The small molecule below binds the protein below.
Small molecule (SMILES): Cc1cc(CCCCCOc2c(Cl)cc(C3=NCCO3)cc2Cl)on1

Sequence of chain 20.A:
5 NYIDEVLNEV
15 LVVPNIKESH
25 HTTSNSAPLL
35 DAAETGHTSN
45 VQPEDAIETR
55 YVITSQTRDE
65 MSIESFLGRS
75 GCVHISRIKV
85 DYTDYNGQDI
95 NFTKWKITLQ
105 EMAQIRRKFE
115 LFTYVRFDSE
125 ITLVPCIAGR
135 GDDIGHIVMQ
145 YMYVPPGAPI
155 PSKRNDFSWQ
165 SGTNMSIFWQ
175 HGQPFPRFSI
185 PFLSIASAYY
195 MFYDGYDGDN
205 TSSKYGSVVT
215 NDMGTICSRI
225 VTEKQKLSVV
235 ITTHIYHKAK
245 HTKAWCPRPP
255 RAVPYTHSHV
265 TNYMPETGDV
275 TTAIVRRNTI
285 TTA

Binding-site contacts:
Ligand atom O1A contacts residue ILE220 of chain 20.A at 3.6 Å.
Ligand atom C4C contacts residue MET217 of chain 20.A at 4.2 Å (hydrophobic).
Ligand atom C5A contacts residue MET146 of chain 20.A at 3.7 Å (hydrophobic).
Ligand atom CL2 contacts residue TYR147 of chain 20.A at 3.4 Å.
Ligand atom C3 contacts residue LEU103 of chain 20.A at 4.1 Å (hydrophobic).
Ligand atom C5B contacts residue ILE125 of chain 20.A at 3.9 Å (hydrophobic).
Ligand atom O1B contacts residue ILE125 of chain 20.A at 3.5 Å.
Ligand atom C2B contacts residue ILE125 of chain 20.A at 3.1 Å (hydrophobic).
Ligand atom N2 contacts residue ASN215 of chain 20.A at 3.7 Å.
Ligand atom CL1 contacts residue ILE125 of chain 20.A at 3.5 Å.
Ligand atom C6B contacts residue ILE125 of chain 20.A at 3.6 Å (hydrophobic).
Ligand atom C2A contacts residue ILE220 of chain 20.A at 3.8 Å (hydrophobic).
Ligand atom C4A contacts residue ILE220 of chain 20.A at 4.1 Å (hydrophobic).
Ligand atom N3A contacts residue PHE182 of chain 20.A at 4.0 Å.
Ligand atom C4B contacts residue ILE125 of chain 20.A at 3.9 Å (hydrophobic).
Ligand atom CL1 contacts residue ILE239 of chain 20.A at 3.8 Å.
Ligand atom C5A contacts residue TYR147 of chain 20.A at 4.1 Å (hydrophobic).
Ligand atom O1 contacts residue MET217 of chain 20.A at 4.2 Å.
Ligand atom N3A contacts residue LEU127 of chain 20.A at 4.1 Å.
Ligand atom C4A contacts residue LEU127 of chain 20.A at 4.0 Å (hydrophobic).
Ligand atom C1B contacts residue ILE125 of chain 20.A at 3.1 Å (hydrophobic).
Ligand atom C5 contacts residue LEU103 of chain 20.A at 3.8 Å (hydrophobic).
Ligand atom C6B contacts residue ILE184 of chain 20.A at 4.1 Å (hydrophobic).
Ligand atom C5A contacts residue ILE220 of chain 20.A at 3.9 Å (hydrophobic).
Ligand atom O1A contacts residue TYR147 of chain 20.A at 4.0 Å.
Ligand atom N2 contacts residue THR102 of chain 20.A at 4.2 Å.
Ligand atom C3B contacts residue ILE220 of chain 20.A at 4.2 Å (hydrophobic).
Ligand atom C5B contacts residue TYR147 of chain 20.A at 3.9 Å (hydrophobic).
Ligand atom CL2 contacts residue LEU187 of chain 20.A at 3.9 Å.
Ligand atom C4 contacts residue LEU103 of chain 20.A at 3.4 Å (hydrophobic).
Ligand atom C4A contacts residue TYR145 of chain 20.A at 3.3 Å (hydrophobic).
Ligand atom C3B contacts residue ILE125 of chain 20.A at 3.5 Å (hydrophobic).
Ligand atom C31 contacts residue GLN104 of chain 20.A at 3.6 Å.
Ligand atom C2C contacts residue MET217 of chain 20.A at 3.7 Å (hydrophobic).
Ligand atom C4B contacts residue ILE220 of chain 20.A at 4.0 Å (hydrophobic).
Ligand atom C31 contacts residue MET195 of chain 20.A at 3.5 Å (hydrophobic).
Ligand atom CL2 contacts residue ILE184 of chain 20.A at 3.9 Å.
Ligand atom C2A contacts residue PHE182 of chain 20.A at 4.2 Å (hydrophobic).
Ligand atom C5A contacts residue TYR145 of chain 20.A at 3.8 Å (hydrophobic).
Ligand atom C1C contacts residue LEU103 of chain 20.A at 4.1 Å (hydrophobic).